This protein binds this small molecule.
Small molecule (SMILES): CC(C)CCC[C@@H](C)[C@H]1CC[C@H]2[C@@H]3CC=C4C[C@@H](O)CC[C@]4(C)[C@H]3CC[C@]12C

Binding-site contacts:
Ligand atom C11 contacts residue ILE661 of chain 1.I at 3.8 Å (hydrophobic).
Ligand atom C22 contacts residue TRP492 of chain 1.I at 4.1 Å (hydrophobic).
Ligand atom C1 contacts residue ILE661 of chain 1.I at 4.2 Å (hydrophobic).
Ligand atom C7 contacts residue ILE95 of chain 1.G at 3.9 Å (hydrophobic).
Ligand atom C6 contacts residue ILE95 of chain 1.G at 4.3 Å (hydrophobic).
Ligand atom C10 contacts residue ILE661 of chain 1.I at 4.4 Å (hydrophobic).
Ligand atom C27 contacts residue TRP496 of chain 1.I at 3.9 Å (hydrophobic).
Ligand atom C18 contacts residue MET664 of chain 1.I at 3.6 Å (hydrophobic).
Ligand atom C26 contacts residue TRP496 of chain 1.I at 3.5 Å (hydrophobic).
Ligand atom C27 contacts residue PHE495 of chain 1.I at 3.9 Å (hydrophobic).
Ligand atom C15 contacts residue TRP492 of chain 1.I at 4.1 Å (hydrophobic).
Ligand atom C16 contacts residue TRP492 of chain 1.I at 4.3 Å (hydrophobic).
Ligand atom C6 contacts residue ILE92 of chain 1.G at 4.5 Å (hydrophobic).
Ligand atom C26 contacts residue TRP492 of chain 1.I at 4.1 Å (hydrophobic).
Ligand atom C15 contacts residue ILE96 of chain 1.G at 3.7 Å (hydrophobic).
Ligand atom C16 contacts residue VAL99 of chain 1.G at 3.8 Å (hydrophobic).
Ligand atom C27 contacts residue MET100 of chain 1.G at 4.1 Å (hydrophobic).
Ligand atom C21 contacts residue VAL99 of chain 1.G at 4.1 Å (hydrophobic).
Ligand atom C17 contacts residue VAL99 of chain 1.G at 4.2 Å (hydrophobic).
Ligand atom C20 contacts residue PHE665 of chain 1.I at 3.9 Å (hydrophobic).
Ligand atom C4 contacts residue PHE87 of chain 1.G at 4.0 Å (hydrophobic).
Ligand atom C27 contacts residue LEU499 of chain 1.I at 3.8 Å (hydrophobic).
Ligand atom C12 contacts residue PHE665 of chain 1.I at 4.1 Å (hydrophobic).
Ligand atom C15 contacts residue VAL99 of chain 1.G at 4.5 Å (hydrophobic).
Ligand atom C23 contacts residue TRP496 of chain 1.I at 4.0 Å (hydrophobic).
Ligand atom C7 contacts residue ILE92 of chain 1.G at 4.5 Å (hydrophobic).
Ligand atom C18 contacts residue TRP492 of chain 1.I at 3.6 Å (hydrophobic).
Ligand atom C21 contacts residue PHE665 of chain 1.I at 3.7 Å (hydrophobic).
Ligand atom C19 contacts residue MET664 of chain 1.I at 4.3 Å (hydrophobic).
Ligand atom C25 contacts residue PHE495 of chain 1.I at 4.1 Å (hydrophobic).
Ligand atom C19 contacts residue ILE661 of chain 1.I at 3.6 Å (hydrophobic).
Ligand atom C25 contacts residue MET100 of chain 1.G at 4.4 Å (hydrophobic).
Ligand atom C26 contacts residue PHE495 of chain 1.I at 3.8 Å (hydrophobic).
Ligand atom C16 contacts residue ILE96 of chain 1.G at 4.4 Å (hydrophobic).

Sequence of chain 1.G:
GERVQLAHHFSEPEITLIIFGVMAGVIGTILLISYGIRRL

Sequence of chain 1.I:
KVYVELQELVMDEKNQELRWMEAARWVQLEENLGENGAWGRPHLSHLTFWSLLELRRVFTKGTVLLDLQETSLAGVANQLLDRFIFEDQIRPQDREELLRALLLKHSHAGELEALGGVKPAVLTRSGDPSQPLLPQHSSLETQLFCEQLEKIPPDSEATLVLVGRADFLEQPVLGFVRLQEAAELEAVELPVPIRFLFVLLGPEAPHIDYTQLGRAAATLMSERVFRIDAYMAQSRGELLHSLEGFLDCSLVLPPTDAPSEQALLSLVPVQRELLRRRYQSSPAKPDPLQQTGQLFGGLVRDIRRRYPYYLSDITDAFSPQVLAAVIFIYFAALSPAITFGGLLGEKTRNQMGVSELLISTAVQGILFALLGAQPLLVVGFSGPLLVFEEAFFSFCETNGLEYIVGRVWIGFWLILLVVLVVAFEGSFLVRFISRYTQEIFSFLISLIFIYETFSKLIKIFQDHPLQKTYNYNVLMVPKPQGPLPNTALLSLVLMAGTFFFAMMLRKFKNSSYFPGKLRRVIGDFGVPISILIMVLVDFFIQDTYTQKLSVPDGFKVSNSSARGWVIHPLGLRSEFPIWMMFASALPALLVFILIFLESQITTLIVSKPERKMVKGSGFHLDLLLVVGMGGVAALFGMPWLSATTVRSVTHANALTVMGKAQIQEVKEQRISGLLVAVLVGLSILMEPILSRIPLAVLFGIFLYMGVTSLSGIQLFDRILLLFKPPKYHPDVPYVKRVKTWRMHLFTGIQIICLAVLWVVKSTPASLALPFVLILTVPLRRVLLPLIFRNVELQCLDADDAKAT